Binding-site contacts:
Ligand atom O4 contacts residue PRO100 of chain 1.A at 3.5 Å.
Ligand atom C5 contacts residue TRP102 of chain 1.A at 3.8 Å (hydrophobic).
Ligand atom C8 contacts residue LEU150 of chain 1.A at 3.7 Å (hydrophobic).
Ligand atom C2 contacts residue ASP99 of chain 1.A at 3.7 Å.
Ligand atom C7 contacts residue GLN64 of chain 1.A at 3.5 Å.
Ligand atom O3 contacts residue ASP99 of chain 1.A at 3.3 Å (salt-bridge).
Ligand atom O4 contacts residue THR101 of chain 1.A at 3.5 Å (h-bond).
Ligand atom O5 contacts residue ASN67 of chain 1.A at 2.4 Å (h-bond).
Ligand atom O6 contacts residue SER71 of chain 1.A at 2.6 Å (h-bond).
Ligand atom O2 contacts residue PHE96 of chain 1.A at 3.6 Å.
Ligand atom O6 contacts residue ARG143 of chain 1.A at 3.2 Å (salt-bridge).
Ligand atom C8 contacts residue GLN64 of chain 1.A at 3.5 Å.
Ligand atom C6 contacts residue TRP102 of chain 1.A at 3.8 Å (hydrophobic).
Ligand atom C1 contacts residue TRP75 of chain 1.A at 3.6 Å (hydrophobic).
Ligand atom O4 contacts residue ASP99 of chain 1.A at 2.7 Å (salt-bridge).
Ligand atom N2 contacts residue ASN67 of chain 1.A at 2.9 Å (h-bond).
Ligand atom O2 contacts residue ASP99 of chain 1.A at 2.7 Å (salt-bridge).
Ligand atom C6 contacts residue THR101 of chain 1.A at 3.1 Å.
Ligand atom C4 contacts residue ASP99 of chain 1.A at 3.6 Å.
Ligand atom C5 contacts residue ASP99 of chain 1.A at 3.7 Å.
Ligand atom C3 contacts residue ASP99 of chain 1.A at 3.4 Å.
Ligand atom O5 contacts residue SER71 of chain 1.A at 3.5 Å (h-bond).
Ligand atom O4 contacts residue TRP75 of chain 1.A at 3.7 Å.
Ligand atom C6 contacts residue THR101 of chain 1.A at 3.8 Å.
Ligand atom C7 contacts residue ASN67 of chain 1.A at 3.7 Å.
Ligand atom C5 contacts residue ASN67 of chain 1.A at 3.7 Å.
Ligand atom C1 contacts residue ASN67 of chain 1.A at 1.4 Å.
Ligand atom O3 contacts residue TRP109 of chain 1.A at 3.4 Å.
Ligand atom C2 contacts residue ASN67 of chain 1.A at 2.4 Å.
Ligand atom O2 contacts residue TRP102 of chain 1.A at 2.9 Å (h-bond).
Ligand atom C6 contacts residue TRP75 of chain 1.A at 3.7 Å (hydrophobic).
Ligand atom O7 contacts residue GLN64 of chain 1.A at 3.0 Å (h-bond).
Ligand atom C6 contacts residue SER71 of chain 1.A at 3.4 Å.
Ligand atom O6 contacts residue THR101 of chain 1.A at 3.7 Å.
Ligand atom O5 contacts residue PHE96 of chain 1.A at 3.6 Å.
Ligand atom O7 contacts residue TRP109 of chain 1.A at 2.8 Å (h-bond).
Ligand atom O7 contacts residue GLN105 of chain 1.A at 3.3 Å (h-bond).
Ligand atom C3 contacts residue ASN67 of chain 1.A at 3.8 Å.
Ligand atom C6 contacts residue PHE96 of chain 1.A at 3.7 Å (hydrophobic).
Ligand atom O4 contacts residue TRP102 of chain 1.A at 3.0 Å (h-bond).

Sequence of chain 1.A:
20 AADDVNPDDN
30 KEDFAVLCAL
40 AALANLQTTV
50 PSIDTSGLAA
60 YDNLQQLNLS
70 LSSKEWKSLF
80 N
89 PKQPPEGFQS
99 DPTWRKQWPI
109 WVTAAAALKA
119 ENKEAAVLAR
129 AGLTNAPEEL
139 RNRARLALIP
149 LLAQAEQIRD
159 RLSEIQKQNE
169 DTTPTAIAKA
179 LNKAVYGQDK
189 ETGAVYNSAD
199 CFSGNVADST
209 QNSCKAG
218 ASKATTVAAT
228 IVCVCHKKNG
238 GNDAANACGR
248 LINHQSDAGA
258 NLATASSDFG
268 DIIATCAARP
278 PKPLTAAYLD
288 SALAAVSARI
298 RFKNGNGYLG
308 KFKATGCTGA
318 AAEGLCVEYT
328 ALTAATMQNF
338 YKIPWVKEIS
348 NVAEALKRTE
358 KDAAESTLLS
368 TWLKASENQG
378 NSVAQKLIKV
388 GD

This protein binds this small molecule.
Small molecule (SMILES): CC(=O)N[C@H]1[C@H](O[C@H]2[C@H](O)[C@@H](NC(C)=O)CO[C@@H]2CO)O[C@H](CO)[C@@H](O[C@@H]2O[C@H](CO[C@H]3O[C@H](CO)[C@@H](O)[C@H](O)[C@@H]3O)[C@@H](O)[C@H](O[C@H]3O[C@H](CO)[C@@H](O)[C@H](O)[C@@H]3O[C@H]3O[C@H](CO)[C@@H](O)[C@H](O)[C@@H]3O)[C@@H]2O)[C@@H]1O